Binding-site contacts:
Ligand atom C4 contacts residue PHE191 of chain 1.A at 4.4 Å (hydrophobic).
Ligand atom N1 contacts residue ALA156 of chain 1.A at 4.3 Å.
Ligand atom C8 contacts residue PHE191 of chain 1.A at 3.4 Å (hydrophobic).
Ligand atom O1 contacts residue TRP51 of chain 1.A at 3.7 Å.
Ligand atom C3 contacts residue TYR52 of chain 1.A at 4.3 Å (hydrophobic).
Ligand atom C8 contacts residue THR159 of chain 1.A at 3.5 Å.
Ligand atom C1 contacts residue TRP51 of chain 1.A at 3.3 Å (hydrophobic).
Ligand atom C10 contacts residue PHE191 of chain 1.A at 4.3 Å (hydrophobic).
Ligand atom C2 contacts residue TRP51 of chain 1.A at 3.2 Å (hydrophobic).
Ligand atom C1 contacts residue GLY50 of chain 1.A at 4.4 Å.
Ligand atom C3 contacts residue ALA156 of chain 1.A at 4.2 Å (hydrophobic).
Ligand atom C6 contacts residue ILE214 of chain 1.A at 3.7 Å (hydrophobic).
Ligand atom C9 contacts residue VAL110 of chain 1.A at 4.4 Å (hydrophobic).
Ligand atom C5 contacts residue ILE214 of chain 1.A at 3.8 Å (hydrophobic).
Ligand atom C2 contacts residue SER155 of chain 1.A at 4.2 Å.
Ligand atom C8 contacts residue PHE242 of chain 1.A at 3.7 Å (hydrophobic).
Ligand atom C9 contacts residue THR159 of chain 1.A at 3.4 Å.
Ligand atom O2 contacts residue VAL110 of chain 1.A at 4.0 Å.
Ligand atom C1 contacts residue ALA156 of chain 1.A at 3.7 Å (hydrophobic).
Ligand atom C2 contacts residue TYR52 of chain 1.A at 4.2 Å (hydrophobic).
Ligand atom C1 contacts residue SER155 of chain 1.A at 3.0 Å.
Ligand atom O2 contacts residue SER155 of chain 1.A at 4.1 Å.
Ligand atom C7 contacts residue PHE191 of chain 1.A at 4.0 Å (hydrophobic).
Ligand atom C9 contacts residue PHE191 of chain 1.A at 3.6 Å (hydrophobic).
Ligand atom O2 contacts residue ALA156 of chain 1.A at 3.9 Å.
Ligand atom N1 contacts residue VAL110 of chain 1.A at 3.9 Å.
Ligand atom O2 contacts residue PHE191 of chain 1.A at 3.5 Å.
Ligand atom C5 contacts residue TYR52 of chain 1.A at 3.6 Å (hydrophobic).
Ligand atom C7 contacts residue PHE242 of chain 1.A at 3.9 Å (hydrophobic).
Ligand atom C3 contacts residue TRP51 of chain 1.A at 3.9 Å (hydrophobic).
Ligand atom N1 contacts residue TYR52 of chain 1.A at 3.7 Å.
Ligand atom C4 contacts residue TYR52 of chain 1.A at 4.2 Å (hydrophobic).
Ligand atom O2 contacts residue THR159 of chain 1.A at 2.4 Å (h-bond).
Ligand atom C2 contacts residue ALA156 of chain 1.A at 3.4 Å (hydrophobic).
Ligand atom C10 contacts residue PHE242 of chain 1.A at 3.2 Å (hydrophobic).
Ligand atom O1 contacts residue PHE191 of chain 1.A at 3.8 Å.
Ligand atom C4 contacts residue VAL110 of chain 1.A at 4.3 Å (hydrophobic).
Ligand atom C10 contacts residue PHE243 of chain 1.A at 3.6 Å (hydrophobic).

A protein and the small-molecule ligand that binds it are described below.
Small molecule (SMILES): CCC(=O)Nc1ccc(C)cc1O

Sequence of chain 1.A:
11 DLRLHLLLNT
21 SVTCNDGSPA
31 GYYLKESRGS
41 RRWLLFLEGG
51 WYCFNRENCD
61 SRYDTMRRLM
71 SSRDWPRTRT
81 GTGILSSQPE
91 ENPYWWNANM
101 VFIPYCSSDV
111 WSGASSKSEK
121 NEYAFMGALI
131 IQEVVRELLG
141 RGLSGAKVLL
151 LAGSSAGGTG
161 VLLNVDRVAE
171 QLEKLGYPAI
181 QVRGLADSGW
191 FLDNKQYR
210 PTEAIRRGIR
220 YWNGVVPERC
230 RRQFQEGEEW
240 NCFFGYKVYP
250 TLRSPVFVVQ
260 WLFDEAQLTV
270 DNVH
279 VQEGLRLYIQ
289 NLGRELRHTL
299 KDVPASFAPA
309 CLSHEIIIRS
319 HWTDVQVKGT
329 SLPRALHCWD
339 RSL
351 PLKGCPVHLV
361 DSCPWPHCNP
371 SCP